Binding-site contacts:
Ligand atom CA contacts residue GLY220 of chain 1.A at 3.6 Å.
Ligand atom C contacts residue GLY37 of chain 1.A at 3.5 Å.
Ligand atom O contacts residue GLY79 of chain 1.A at 3.1 Å (h-bond).
Ligand atom C contacts residue ASP15 of chain 1.A at 3.6 Å.
Ligand atom C9 contacts residue ASP35 of chain 1.A at 3.4 Å.
Ligand atom N contacts residue GLY37 of chain 1.A at 3.1 Å (h-bond).
Ligand atom N contacts residue ASP80 of chain 1.A at 3.4 Å (salt-bridge).
Ligand atom C4 contacts residue ASP33 of chain 1.A at 3.5 Å.
Ligand atom C contacts residue GLY220 of chain 1.A at 3.5 Å.
Ligand atom CD2 contacts residue ASP15 of chain 1.A at 3.6 Å.
Ligand atom C6 contacts residue ASP33 of chain 1.A at 3.6 Å.
Ligand atom N contacts residue THR221 of chain 1.A at 3.6 Å.
Ligand atom CA contacts residue THR221 of chain 1.A at 3.4 Å.
Ligand atom C9 contacts residue ASP218 of chain 1.A at 3.6 Å.
Ligand atom C10 contacts residue GLY37 of chain 1.A at 3.1 Å.
Ligand atom C11 contacts residue GLY37 of chain 1.A at 3.6 Å.
Ligand atom C7 contacts residue ASP80 of chain 1.A at 3.4 Å.
Ligand atom O contacts residue PHE193 of chain 1.A at 3.5 Å.
Ligand atom N contacts residue GLY220 of chain 1.A at 2.9 Å (h-bond).
Ligand atom O contacts residue TYR78 of chain 1.A at 3.4 Å.
Ligand atom CE1 contacts residue LEU223 of chain 1.A at 3.3 Å (hydrophobic).
Ligand atom O contacts residue ASP15 of chain 1.A at 3.4 Å (salt-bridge).
Ligand atom N contacts residue THR222 of chain 1.A at 3.0 Å (h-bond).
Ligand atom O contacts residue GLY79 of chain 1.A at 2.9 Å (h-bond).
Ligand atom C2 contacts residue GLY220 of chain 1.A at 3.5 Å.
Ligand atom CE1 contacts residue PHE290 of chain 1.A at 3.3 Å (hydrophobic).
Ligand atom C12 contacts residue ASP218 of chain 1.A at 3.4 Å.
Ligand atom O contacts residue ASP80 of chain 1.A at 3.7 Å.
Ligand atom CD2 contacts residue ALA16 of chain 1.A at 3.6 Å (hydrophobic).
Ligand atom N2 contacts residue ASP218 of chain 1.A at 3.1 Å (salt-bridge).
Ligand atom C10 contacts residue ASP218 of chain 1.A at 3.5 Å.
Ligand atom O contacts residue THR222 of chain 1.A at 2.9 Å (h-bond).
Ligand atom O contacts residue GLY220 of chain 1.A at 3.5 Å (h-bond).
Ligand atom O contacts residue THR221 of chain 1.A at 3.2 Å.
Ligand atom C11 contacts residue ASP218 of chain 1.A at 3.1 Å.
Ligand atom C13 contacts residue GLY79 of chain 1.A at 3.5 Å.
Ligand atom CB contacts residue ASP15 of chain 1.A at 3.3 Å.
Ligand atom C2 contacts residue ASP35 of chain 1.A at 3.2 Å.
Ligand atom C5 contacts residue ASP80 of chain 1.A at 3.5 Å.
Ligand atom NE2 contacts residue LEU223 of chain 1.A at 3.4 Å.

Sequence of chain 1.A:
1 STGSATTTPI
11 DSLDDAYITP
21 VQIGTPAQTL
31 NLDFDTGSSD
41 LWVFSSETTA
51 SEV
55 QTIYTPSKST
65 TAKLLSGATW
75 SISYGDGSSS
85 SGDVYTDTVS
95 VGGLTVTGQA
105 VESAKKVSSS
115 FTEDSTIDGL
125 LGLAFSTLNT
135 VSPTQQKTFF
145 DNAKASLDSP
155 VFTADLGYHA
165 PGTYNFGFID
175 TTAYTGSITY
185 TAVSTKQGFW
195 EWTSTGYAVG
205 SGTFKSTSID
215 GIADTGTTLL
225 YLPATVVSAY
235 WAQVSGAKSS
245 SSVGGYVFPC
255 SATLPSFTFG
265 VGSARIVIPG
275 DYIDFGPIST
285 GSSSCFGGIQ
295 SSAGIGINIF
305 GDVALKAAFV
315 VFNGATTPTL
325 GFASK

This protein binds this small molecule.
Small molecule (SMILES): CSCC[C@H](NC[C@H](Cc1ccccc1)NC(=O)[C@H](CO)NC(=O)[C@H](CC(C)C)NC(=O)[C@H](Cc1cnc[nH]1)NC(=O)[C@@H]1CCCN1)C(=O)N[C@@H](C)C(=O)N[C@@H](CC1=NC=NC1)C(=O)O